The protein below binds the small molecule below.
Small molecule (SMILES): CC(=O)N[C@@H]1[C@@H](O)[C@H](O)[C@@H](CO)O[C@H]1O

Binding-site contacts:
Ligand atom C2 contacts residue ASN74 of chain 1.E at 2.2 Å.
Ligand atom C7 contacts residue ASN74 of chain 1.E at 3.5 Å.
Ligand atom C5 contacts residue ASN74 of chain 1.E at 3.3 Å.
Ligand atom C1 contacts residue SER76 of chain 1.E at 4.0 Å.
Ligand atom C1 contacts residue ASN74 of chain 1.E at 1.4 Å.
Ligand atom O6 contacts residue ASN74 of chain 1.E at 4.5 Å.
Ligand atom C4 contacts residue ASN74 of chain 1.E at 3.6 Å.
Ligand atom C8 contacts residue ASN74 of chain 1.E at 3.2 Å.
Ligand atom C4 contacts residue SER76 of chain 1.E at 4.5 Å.
Ligand atom O5 contacts residue ASN74 of chain 1.E at 2.0 Å (h-bond).
Ligand atom C8 contacts residue SER76 of chain 1.E at 3.4 Å.
Ligand atom O3 contacts residue ASN74 of chain 1.E at 4.3 Å.
Ligand atom N2 contacts residue ASN74 of chain 1.E at 3.1 Å (h-bond).
Ligand atom C3 contacts residue ASN74 of chain 1.E at 3.4 Å.
Ligand atom C3 contacts residue SER76 of chain 1.E at 4.5 Å.
Ligand atom C2 contacts residue SER76 of chain 1.E at 3.7 Å.
Ligand atom C6 contacts residue ASN74 of chain 1.E at 4.3 Å.
Ligand atom O5 contacts residue SER76 of chain 1.E at 4.1 Å.
Ligand atom C8 contacts residue HIS77 of chain 1.E at 4.1 Å.

Sequence of chain 1.E:
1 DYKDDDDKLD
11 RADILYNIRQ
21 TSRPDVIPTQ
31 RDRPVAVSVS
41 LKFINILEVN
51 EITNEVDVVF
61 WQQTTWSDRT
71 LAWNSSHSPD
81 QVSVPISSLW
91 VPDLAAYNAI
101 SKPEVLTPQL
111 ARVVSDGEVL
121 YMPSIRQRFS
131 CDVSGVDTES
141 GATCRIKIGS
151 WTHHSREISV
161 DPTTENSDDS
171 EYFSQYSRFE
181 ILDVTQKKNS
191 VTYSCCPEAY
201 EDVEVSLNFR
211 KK